The small molecule below binds the protein below.
Small molecule (SMILES): CC(=O)N[C@@H]1[C@@H](O)[C@H](O)[C@@H](CO)O[C@H]1O

Binding-site contacts:
Ligand atom C2 contacts residue ASN21 of chain 1.B at 2.4 Å.
Ligand atom C6 contacts residue THR37 of chain 1.B at 4.3 Å.
Ligand atom C8 contacts residue VAL128 of chain 1.B at 3.9 Å (hydrophobic).
Ligand atom C5 contacts residue ALA39 of chain 1.B at 4.3 Å (hydrophobic).
Ligand atom N2 contacts residue ASN21 of chain 1.B at 2.9 Å (h-bond).
Ligand atom C7 contacts residue TRP141 of chain 1.B at 4.0 Å (hydrophobic).
Ligand atom O6 contacts residue THR37 of chain 1.B at 3.7 Å.
Ligand atom O7 contacts residue ASN21 of chain 1.B at 3.7 Å.
Ligand atom C8 contacts residue TRP141 of chain 1.B at 3.7 Å (hydrophobic).
Ligand atom C1 contacts residue ASN21 of chain 1.B at 1.4 Å.
Ligand atom O7 contacts residue LYS139 of chain 1.B at 3.2 Å.
Ligand atom C5 contacts residue ASN21 of chain 1.B at 3.6 Å.
Ligand atom C2 contacts residue TRP141 of chain 1.B at 4.3 Å (hydrophobic).
Ligand atom O5 contacts residue THR37 of chain 1.B at 3.8 Å.
Ligand atom C8 contacts residue LYS139 of chain 1.B at 4.4 Å.
Ligand atom C4 contacts residue ASN21 of chain 1.B at 4.2 Å.
Ligand atom C7 contacts residue ASN21 of chain 1.B at 3.5 Å.
Ligand atom O5 contacts residue ALA39 of chain 1.B at 4.1 Å.
Ligand atom N2 contacts residue TRP141 of chain 1.B at 3.5 Å.
Ligand atom C7 contacts residue LYS139 of chain 1.B at 4.0 Å.
Ligand atom C3 contacts residue ASN21 of chain 1.B at 3.8 Å.
Ligand atom O5 contacts residue ASN21 of chain 1.B at 2.3 Å (h-bond).
Ligand atom C1 contacts residue TRP141 of chain 1.B at 3.9 Å (hydrophobic).
Ligand atom C6 contacts residue ALA39 of chain 1.B at 4.1 Å (hydrophobic).

Sequence of chain 1.B:
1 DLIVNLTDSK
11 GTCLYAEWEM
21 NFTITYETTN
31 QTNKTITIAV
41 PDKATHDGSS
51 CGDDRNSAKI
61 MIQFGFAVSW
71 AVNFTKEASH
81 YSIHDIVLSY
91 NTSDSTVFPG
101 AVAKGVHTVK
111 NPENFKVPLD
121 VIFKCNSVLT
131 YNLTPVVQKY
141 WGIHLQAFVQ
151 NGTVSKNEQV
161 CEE